Binding-site contacts:
Ligand atom C8 contacts residue HIS75 of chain 1.J at 3.4 Å.
Ligand atom C5 contacts residue ASN82 of chain 1.J at 3.6 Å.
Ligand atom C7 contacts residue GLU104 of chain 1.K at 4.2 Å.
Ligand atom N2 contacts residue ASN82 of chain 1.J at 2.8 Å (h-bond).
Ligand atom C7 contacts residue ASN82 of chain 1.J at 3.3 Å.
Ligand atom O7 contacts residue ASN82 of chain 1.J at 3.5 Å (h-bond).
Ligand atom O7 contacts residue GLU104 of chain 1.K at 3.1 Å (salt-bridge).
Ligand atom C1 contacts residue GLY78 of chain 1.J at 4.4 Å.
Ligand atom C4 contacts residue ASN82 of chain 1.J at 4.1 Å.
Ligand atom C5 contacts residue ARG293 of chain 1.I at 4.2 Å.
Ligand atom O5 contacts residue ASN82 of chain 1.J at 2.3 Å (h-bond).
Ligand atom O7 contacts residue HIS75 of chain 1.J at 4.3 Å.
Ligand atom N2 contacts residue GLY78 of chain 1.J at 4.4 Å.
Ligand atom O7 contacts residue ASN79 of chain 1.J at 2.7 Å (h-bond).
Ligand atom O7 contacts residue GLU64 of chain 1.L at 4.3 Å.
Ligand atom C8 contacts residue ASN79 of chain 1.J at 3.2 Å.
Ligand atom C3 contacts residue ASN82 of chain 1.J at 3.7 Å.
Ligand atom C7 contacts residue HIS75 of chain 1.J at 4.2 Å.
Ligand atom C2 contacts residue ASN82 of chain 1.J at 2.3 Å.
Ligand atom C8 contacts residue GLY78 of chain 1.J at 4.1 Å.
Ligand atom C8 contacts residue ASN82 of chain 1.J at 4.5 Å.
Ligand atom C7 contacts residue ASN79 of chain 1.J at 3.2 Å.
Ligand atom N2 contacts residue ASN79 of chain 1.J at 4.2 Å.
Ligand atom C1 contacts residue ASN82 of chain 1.J at 1.4 Å.

Sequence of chain 1.K:
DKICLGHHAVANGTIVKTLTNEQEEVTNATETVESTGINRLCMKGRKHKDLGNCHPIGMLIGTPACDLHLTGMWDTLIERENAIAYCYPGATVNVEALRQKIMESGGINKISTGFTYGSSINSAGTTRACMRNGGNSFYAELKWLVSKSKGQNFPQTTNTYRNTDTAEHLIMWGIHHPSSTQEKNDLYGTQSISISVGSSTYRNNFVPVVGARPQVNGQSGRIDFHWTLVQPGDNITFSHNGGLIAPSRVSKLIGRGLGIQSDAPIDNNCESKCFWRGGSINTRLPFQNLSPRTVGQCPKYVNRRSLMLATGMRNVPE

Sequence of chain 1.I:
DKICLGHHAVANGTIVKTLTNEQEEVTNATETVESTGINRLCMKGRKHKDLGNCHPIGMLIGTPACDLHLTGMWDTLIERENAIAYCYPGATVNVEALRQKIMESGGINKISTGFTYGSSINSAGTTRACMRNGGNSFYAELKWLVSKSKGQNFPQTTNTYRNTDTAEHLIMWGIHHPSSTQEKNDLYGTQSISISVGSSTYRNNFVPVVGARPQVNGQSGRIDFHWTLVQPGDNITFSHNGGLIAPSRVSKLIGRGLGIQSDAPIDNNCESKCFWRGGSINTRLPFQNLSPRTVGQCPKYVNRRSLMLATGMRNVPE

Sequence of chain 1.L:
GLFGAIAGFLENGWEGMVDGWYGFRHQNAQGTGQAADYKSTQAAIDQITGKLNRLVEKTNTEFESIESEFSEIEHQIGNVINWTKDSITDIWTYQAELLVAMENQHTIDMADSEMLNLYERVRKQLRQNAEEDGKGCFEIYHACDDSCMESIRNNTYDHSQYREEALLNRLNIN

This protein binds this small molecule.
Small molecule (SMILES): CC(=O)N[C@@H]1[C@@H](O)[C@H](O)[C@@H](CO)O[C@H]1O

Sequence of chain 1.J:
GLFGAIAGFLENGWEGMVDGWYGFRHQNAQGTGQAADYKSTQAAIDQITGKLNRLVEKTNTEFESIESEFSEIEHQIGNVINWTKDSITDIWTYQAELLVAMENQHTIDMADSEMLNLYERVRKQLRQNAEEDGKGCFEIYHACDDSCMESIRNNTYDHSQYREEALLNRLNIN